This small molecule binds to this protein.
Small molecule (SMILES): CN(CC(=O)N1CC=C(c2c[nH]c3ncccc23)CC1)c1ccccc1

Binding-site contacts:
Ligand atom O1 contacts residue GLU120 of chain 1.A at 3.4 Å (salt-bridge).
Ligand atom C5 contacts residue ARG80 of chain 1.A at 3.8 Å.
Ligand atom C19 contacts residue LEU201 of chain 1.A at 4.0 Å (hydrophobic).
Ligand atom C8 contacts residue LYS101 of chain 1.A at 3.8 Å.
Ligand atom C9 contacts residue GLY81 of chain 1.A at 4.0 Å.
Ligand atom C22 contacts residue MET152 of chain 1.A at 3.9 Å (hydrophobic).
Ligand atom C22 contacts residue ALA99 of chain 1.A at 3.5 Å (hydrophobic).
Ligand atom C17 contacts residue ASP212 of chain 1.A at 3.7 Å.
Ligand atom C7 contacts residue VAL86 of chain 1.A at 3.5 Å (hydrophobic).
Ligand atom C25 contacts residue ILE78 of chain 1.A at 3.7 Å (hydrophobic).
Ligand atom C8 contacts residue GLY84 of chain 1.A at 3.7 Å.
Ligand atom C18 contacts residue LEU201 of chain 1.A at 3.8 Å (hydrophobic).
Ligand atom C24 contacts residue MET152 of chain 1.A at 3.5 Å (hydrophobic).
Ligand atom N23 contacts residue GLU150 of chain 1.A at 3.8 Å.
Ligand atom C24 contacts residue TYR151 of chain 1.A at 3.6 Å (hydrophobic).
Ligand atom C9 contacts residue GLY84 of chain 1.A at 3.6 Å.
Ligand atom C2 contacts residue ASP212 of chain 1.A at 3.8 Å.
Ligand atom N23 contacts residue ALA99 of chain 1.A at 3.7 Å.
Ligand atom C11 contacts residue GLY81 of chain 1.A at 3.9 Å.
Ligand atom C10 contacts residue LYS101 of chain 1.A at 4.0 Å.
Ligand atom N20 contacts residue ALA99 of chain 1.A at 3.5 Å.
Ligand atom C19 contacts residue MET149 of chain 1.A at 3.8 Å (hydrophobic).
Ligand atom C9 contacts residue LYS101 of chain 1.A at 3.8 Å.
Ligand atom C3 contacts residue ASP212 of chain 1.A at 3.2 Å.
Ligand atom C17 contacts residue GLU120 of chain 1.A at 3.8 Å.
Ligand atom C24 contacts residue ILE78 of chain 1.A at 3.7 Å (hydrophobic).
Ligand atom N12 contacts residue ASP212 of chain 1.A at 4.0 Å.
Ligand atom N23 contacts residue MET152 of chain 1.A at 2.9 Å (h-bond).
Ligand atom C10 contacts residue GLY81 of chain 1.A at 3.7 Å.
Ligand atom C25 contacts residue PHE364 of chain 1.A at 3.4 Å (hydrophobic).
Ligand atom C16 contacts residue MET149 of chain 1.A at 3.8 Å (hydrophobic).
Ligand atom N20 contacts residue GLU150 of chain 1.A at 3.0 Å (salt-bridge).
Ligand atom C7 contacts residue LYS101 of chain 1.A at 4.0 Å.
Ligand atom C27 contacts residue LEU201 of chain 1.A at 3.8 Å (hydrophobic).
Ligand atom N23 contacts residue TYR151 of chain 1.A at 3.6 Å.
Ligand atom C22 contacts residue GLU150 of chain 1.A at 3.8 Å.
Ligand atom C8 contacts residue GLU85 of chain 1.A at 3.7 Å.
Ligand atom O1 contacts residue LYS101 of chain 1.A at 2.7 Å (salt-bridge).
Ligand atom C2 contacts residue LYS101 of chain 1.A at 3.9 Å.
Ligand atom C24 contacts residue PHE364 of chain 1.A at 3.5 Å (hydrophobic).

Sequence of chain 1.A:
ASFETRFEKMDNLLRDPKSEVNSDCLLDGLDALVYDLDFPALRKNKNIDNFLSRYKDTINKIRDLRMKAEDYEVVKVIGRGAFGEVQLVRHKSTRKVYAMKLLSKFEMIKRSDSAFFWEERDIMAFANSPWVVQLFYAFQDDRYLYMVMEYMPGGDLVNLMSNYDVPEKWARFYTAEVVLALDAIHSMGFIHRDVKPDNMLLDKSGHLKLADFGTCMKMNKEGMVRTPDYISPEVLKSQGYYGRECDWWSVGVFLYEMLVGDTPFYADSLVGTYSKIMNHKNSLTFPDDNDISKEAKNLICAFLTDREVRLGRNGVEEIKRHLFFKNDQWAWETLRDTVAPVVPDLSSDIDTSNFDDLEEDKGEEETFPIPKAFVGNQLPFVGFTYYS